Binding-site contacts:
Ligand atom N7 contacts residue LEU474 of chain 1.D at 3.7 Å.
Ligand atom C2 contacts residue CYS420 of chain 1.D at 3.2 Å (hydrophobic).
Ligand atom N6 contacts residue LEU474 of chain 1.D at 3.7 Å.
Ligand atom N6 contacts residue ALA373 of chain 1.D at 3.4 Å.
Ligand atom N1 contacts residue CYS420 of chain 1.D at 3.0 Å (h-bond).
Ligand atom O2B contacts residue ASP485 of chain 1.D at 2.8 Å (salt-bridge).
Ligand atom O3' contacts residue GLN471 of chain 1.D at 2.8 Å (h-bond).
Ligand atom O1A contacts residue ASN472 of chain 1.D at 3.1 Å (h-bond).
Ligand atom C5 contacts residue LEU474 of chain 1.D at 3.5 Å (hydrophobic).
Ligand atom O1A contacts residue MG1 of chain 1.R at 2.3 Å.
Ligand atom O4' contacts residue ALA355 of chain 1.D at 3.2 Å.
Ligand atom C6 contacts residue LEU474 of chain 1.D at 3.5 Å (hydrophobic).
Ligand atom O1B contacts residue ASP487 of chain 1.D at 3.7 Å.
Ligand atom O1A contacts residue ASP485 of chain 1.D at 2.8 Å (salt-bridge).
Ligand atom O2G contacts residue MG1 of chain 1.R at 2.5 Å.
Ligand atom O2B contacts residue MG1 of chain 1.S at 3.6 Å.
Ligand atom O3A contacts residue LYS375 of chain 1.D at 3.2 Å (salt-bridge).
Ligand atom C2' contacts residue THR423 of chain 1.D at 3.5 Å.
Ligand atom N6 contacts residue ALA418 of chain 1.D at 3.0 Å (h-bond).
Ligand atom C3' contacts residue GLN471 of chain 1.D at 3.5 Å.
Ligand atom O2B contacts residue ARG383 of chain 1.D at 3.7 Å.
Ligand atom PG contacts residue MG1 of chain 1.R at 3.5 Å.
Ligand atom C5' contacts residue ILE362 of chain 1.D at 3.4 Å (hydrophobic).
Ligand atom O1B contacts residue THR357 of chain 1.D at 3.1 Å.
Ligand atom O4' contacts residue ILE362 of chain 1.D at 3.5 Å.
Ligand atom O3' contacts residue MG1 of chain 1.R at 3.5 Å.
Ligand atom O1B contacts residue ARG383 of chain 1.D at 2.5 Å (salt-bridge).
Ligand atom O1B contacts residue ALA358 of chain 1.D at 3.1 Å (h-bond).
Ligand atom N3B contacts residue MG1 of chain 1.R at 3.4 Å.
Ligand atom PA contacts residue MG1 of chain 1.R at 3.4 Å.
Ligand atom O2' contacts residue THR423 of chain 1.D at 3.1 Å (h-bond).
Ligand atom C4' contacts residue ALA355 of chain 1.D at 3.7 Å (hydrophobic).
Ligand atom O3A contacts residue THR357 of chain 1.D at 3.6 Å.
Ligand atom PB contacts residue ARG383 of chain 1.D at 3.6 Å.
Ligand atom O2A contacts residue LYS375 of chain 1.D at 3.4 Å (salt-bridge).
Ligand atom O2G contacts residue MG1 of chain 1.S at 2.5 Å.
Ligand atom N1 contacts residue ALA373 of chain 1.D at 3.7 Å.
Ligand atom O2B contacts residue ASP487 of chain 1.D at 3.0 Å (salt-bridge).
Ligand atom O5' contacts residue MG1 of chain 1.R at 3.1 Å.
Ligand atom C6 contacts residue ALA373 of chain 1.D at 3.5 Å (hydrophobic).

Sequence of chain 1.D:
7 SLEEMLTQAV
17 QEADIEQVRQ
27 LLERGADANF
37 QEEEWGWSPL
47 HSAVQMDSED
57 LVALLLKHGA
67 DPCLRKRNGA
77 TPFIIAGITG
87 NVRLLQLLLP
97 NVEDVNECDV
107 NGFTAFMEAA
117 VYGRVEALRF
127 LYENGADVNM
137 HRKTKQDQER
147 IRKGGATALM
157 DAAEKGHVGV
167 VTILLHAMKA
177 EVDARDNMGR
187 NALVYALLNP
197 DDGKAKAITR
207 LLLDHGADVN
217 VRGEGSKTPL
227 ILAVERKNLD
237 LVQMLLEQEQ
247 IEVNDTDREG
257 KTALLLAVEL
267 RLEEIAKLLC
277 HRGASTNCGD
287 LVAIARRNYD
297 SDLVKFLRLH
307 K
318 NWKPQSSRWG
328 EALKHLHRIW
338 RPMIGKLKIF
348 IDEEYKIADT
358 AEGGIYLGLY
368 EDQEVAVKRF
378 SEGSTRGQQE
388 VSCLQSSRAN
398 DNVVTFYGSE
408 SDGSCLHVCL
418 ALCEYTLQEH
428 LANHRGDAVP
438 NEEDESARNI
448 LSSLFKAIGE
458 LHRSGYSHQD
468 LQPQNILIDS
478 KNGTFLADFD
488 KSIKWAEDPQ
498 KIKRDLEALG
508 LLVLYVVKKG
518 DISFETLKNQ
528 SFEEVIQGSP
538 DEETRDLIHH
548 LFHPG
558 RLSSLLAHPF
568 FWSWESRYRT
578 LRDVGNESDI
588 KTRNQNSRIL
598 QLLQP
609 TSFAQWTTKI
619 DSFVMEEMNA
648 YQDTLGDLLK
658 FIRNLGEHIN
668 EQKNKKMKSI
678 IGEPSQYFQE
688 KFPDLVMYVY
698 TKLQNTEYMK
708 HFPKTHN

This protein binds this small molecule.
Small molecule (SMILES): Nc1ncnc2c1ncn2[C@@H]1O[C@H](CO[P](=O)(O)O[P](=O)(O)NP(=O)(O)O)[C@@H](O)[C@H]1O